This small molecule binds to this protein.
Small molecule (SMILES): NCC(=O)O

Binding-site contacts:
Ligand atom N contacts residue VAL47 of chain 2.B at 4.0 Å.
Ligand atom CA contacts residue GLU144 of chain 2.B at 4.4 Å.
Ligand atom C contacts residue VAL47 of chain 2.B at 4.3 Å (hydrophobic).
Ligand atom OXT contacts residue GLU99 of chain 2.B at 3.2 Å.
Ligand atom N contacts residue FMT1 of chain 2.I at 4.4 Å.
Ligand atom OXT contacts residue HIS143 of chain 2.B at 3.5 Å (h-bond).
Ligand atom N contacts residue GLY100 of chain 2.B at 4.0 Å.
Ligand atom OXT contacts residue TYR71 of chain 2.B at 3.7 Å.
Ligand atom O contacts residue TYR71 of chain 2.B at 3.6 Å.
Ligand atom CA contacts residue VAL47 of chain 2.B at 3.5 Å (hydrophobic).
Ligand atom N contacts residue TYR71 of chain 2.B at 4.4 Å.
Ligand atom C contacts residue TYR136 of chain 2.B at 4.5 Å (hydrophobic).
Ligand atom CA contacts residue HIS143 of chain 2.B at 4.1 Å.
Ligand atom O contacts residue TYR136 of chain 2.B at 3.4 Å (h-bond).
Ligand atom O contacts residue VAL140 of chain 2.B at 4.3 Å.
Ligand atom CA contacts residue VAL140 of chain 2.B at 3.8 Å (hydrophobic).
Ligand atom C contacts residue VAL140 of chain 2.B at 4.5 Å (hydrophobic).
Ligand atom N contacts residue HIS143 of chain 2.B at 3.3 Å.
Ligand atom O contacts residue VAL47 of chain 2.B at 4.2 Å.
Ligand atom N contacts residue FMT1 of chain 2.J at 3.3 Å.
Ligand atom C contacts residue GLY100 of chain 2.B at 4.4 Å.
Ligand atom OXT contacts residue GLY100 of chain 2.B at 3.5 Å (h-bond).
Ligand atom C contacts residue TYR71 of chain 2.B at 3.9 Å (hydrophobic).
Ligand atom C contacts residue HIS143 of chain 2.B at 4.3 Å.
Ligand atom N contacts residue GLU144 of chain 2.B at 3.5 Å (salt-bridge).
Ligand atom C contacts residue PHE97 of chain 2.B at 4.3 Å (hydrophobic).
Ligand atom C contacts residue GLU99 of chain 2.B at 4.2 Å.
Ligand atom O contacts residue PHE97 of chain 2.B at 3.5 Å.
Ligand atom CA contacts residue FMT1 of chain 2.J at 4.0 Å.
Ligand atom OXT contacts residue PHE97 of chain 2.B at 4.3 Å.

Sequence of chain 2.B:
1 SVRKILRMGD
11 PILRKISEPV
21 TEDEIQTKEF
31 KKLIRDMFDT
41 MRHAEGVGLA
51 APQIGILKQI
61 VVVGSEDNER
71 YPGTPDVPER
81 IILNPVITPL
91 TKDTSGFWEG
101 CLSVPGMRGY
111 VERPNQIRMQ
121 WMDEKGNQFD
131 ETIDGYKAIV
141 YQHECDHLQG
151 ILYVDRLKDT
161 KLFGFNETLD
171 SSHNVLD